Binding-site contacts:
Ligand atom C8 contacts residue TRP57 of chain 1.E at 3.5 Å (hydrophobic).
Ligand atom C4 contacts residue VAL111 of chain 1.E at 4.2 Å (hydrophobic).
Ligand atom C1 contacts residue LEU121 of chain 1.E at 3.5 Å (hydrophobic).
Ligand atom N2 contacts residue TRP156 of chain 1.D at 3.4 Å (h-bond).
Ligand atom N2 contacts residue TYR100 of chain 1.D at 4.0 Å.
Ligand atom N1 contacts residue THR157 of chain 1.D at 3.7 Å.
Ligand atom C9 contacts residue TYR197 of chain 1.D at 4.1 Å (hydrophobic).
Ligand atom C8 contacts residue TYR197 of chain 1.D at 4.1 Å (hydrophobic).
Ligand atom C8 contacts residue CYS199 of chain 1.D at 4.1 Å (hydrophobic).
Ligand atom C6 contacts residue TRP156 of chain 1.D at 3.8 Å (hydrophobic).
Ligand atom C10 contacts residue TYR204 of chain 1.D at 3.5 Å (hydrophobic).
Ligand atom N1 contacts residue TRP156 of chain 1.D at 3.2 Å.
Ligand atom C2 contacts residue TYR204 of chain 1.D at 4.2 Å (hydrophobic).
Ligand atom C6 contacts residue TYR204 of chain 1.D at 4.4 Å (hydrophobic).
Ligand atom C10 contacts residue TYR197 of chain 1.D at 4.2 Å (hydrophobic).
Ligand atom C5 contacts residue THR157 of chain 1.D at 3.5 Å.
Ligand atom C7 contacts residue LEU121 of chain 1.E at 3.6 Å (hydrophobic).
Ligand atom C5 contacts residue LEU121 of chain 1.E at 3.6 Å (hydrophobic).
Ligand atom C7 contacts residue CYS199 of chain 1.D at 3.5 Å (hydrophobic).
Ligand atom C5 contacts residue TRP156 of chain 1.D at 3.6 Å (hydrophobic).
Ligand atom C10 contacts residue SER155 of chain 1.D at 4.1 Å.
Ligand atom C10 contacts residue TYR100 of chain 1.D at 3.2 Å (hydrophobic).
Ligand atom C9 contacts residue TYR100 of chain 1.D at 3.5 Å (hydrophobic).
Ligand atom C4 contacts residue TYR204 of chain 1.D at 3.5 Å (hydrophobic).
Ligand atom C9 contacts residue TRP57 of chain 1.E at 4.4 Å (hydrophobic).
Ligand atom C5 contacts residue VAL111 of chain 1.E at 4.1 Å (hydrophobic).
Ligand atom C10 contacts residue TRP156 of chain 1.D at 3.2 Å (hydrophobic).
Ligand atom C3 contacts residue TRP156 of chain 1.D at 3.4 Å (hydrophobic).
Ligand atom C1 contacts residue TRP156 of chain 1.D at 3.0 Å (hydrophobic).
Ligand atom C2 contacts residue LEU121 of chain 1.E at 4.1 Å (hydrophobic).
Ligand atom C6 contacts residue CYS200 of chain 1.D at 4.3 Å (hydrophobic).
Ligand atom C9 contacts residue TRP156 of chain 1.D at 4.1 Å (hydrophobic).
Ligand atom N1 contacts residue LEU121 of chain 1.E at 3.2 Å.
Ligand atom C7 contacts residue CYS200 of chain 1.D at 3.8 Å (hydrophobic).
Ligand atom C4 contacts residue TRP156 of chain 1.D at 3.7 Å (hydrophobic).
Ligand atom C4 contacts residue LEU121 of chain 1.E at 4.2 Å (hydrophobic).
Ligand atom C3 contacts residue TYR204 of chain 1.D at 3.1 Å (hydrophobic).
Ligand atom C4 contacts residue THR157 of chain 1.D at 4.0 Å.
Ligand atom C2 contacts residue TRP156 of chain 1.D at 3.1 Å (hydrophobic).
Ligand atom C3 contacts residue CYS200 of chain 1.D at 4.3 Å (hydrophobic).

Sequence of chain 1.E:
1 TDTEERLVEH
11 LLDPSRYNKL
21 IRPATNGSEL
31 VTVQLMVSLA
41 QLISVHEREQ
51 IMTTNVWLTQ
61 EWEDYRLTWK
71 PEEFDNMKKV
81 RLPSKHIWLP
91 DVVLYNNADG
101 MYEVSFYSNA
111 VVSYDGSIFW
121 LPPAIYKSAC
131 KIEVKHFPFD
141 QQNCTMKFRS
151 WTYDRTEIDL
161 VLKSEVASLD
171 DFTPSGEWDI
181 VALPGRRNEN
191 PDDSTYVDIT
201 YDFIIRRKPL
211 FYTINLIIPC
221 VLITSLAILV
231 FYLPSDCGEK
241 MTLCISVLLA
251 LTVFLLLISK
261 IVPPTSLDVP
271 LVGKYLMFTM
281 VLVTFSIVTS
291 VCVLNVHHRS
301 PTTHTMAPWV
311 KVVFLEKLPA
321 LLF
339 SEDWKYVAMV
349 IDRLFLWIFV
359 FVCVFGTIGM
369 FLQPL

The small molecule below binds the protein below.
Small molecule (SMILES): CN1CCC[C@H]1c1cccnc1

Sequence of chain 1.D:
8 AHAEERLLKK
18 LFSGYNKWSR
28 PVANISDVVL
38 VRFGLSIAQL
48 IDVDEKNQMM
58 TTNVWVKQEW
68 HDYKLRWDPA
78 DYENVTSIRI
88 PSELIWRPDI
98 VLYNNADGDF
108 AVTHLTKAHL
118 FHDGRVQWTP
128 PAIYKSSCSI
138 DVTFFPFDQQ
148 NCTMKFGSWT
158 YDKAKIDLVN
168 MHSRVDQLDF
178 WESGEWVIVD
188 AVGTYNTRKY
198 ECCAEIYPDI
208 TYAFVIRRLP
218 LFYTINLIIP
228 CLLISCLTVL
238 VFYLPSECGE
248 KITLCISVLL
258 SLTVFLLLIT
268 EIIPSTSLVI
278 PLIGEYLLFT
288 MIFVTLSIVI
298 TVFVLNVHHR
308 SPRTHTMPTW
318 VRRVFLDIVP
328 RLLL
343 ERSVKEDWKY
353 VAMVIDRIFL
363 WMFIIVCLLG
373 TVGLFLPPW